A small-molecule ligand and the protein it binds are described below.
Small molecule (SMILES): CC(=O)N[C@H]1[C@H](O[C@H]2[C@H](O)[C@@H](NC(C)=O)CO[C@@H]2CO)O[C@H](CO)[C@@H](O)[C@@H]1O

Binding-site contacts:
Ligand atom C5 contacts residue ASN17 of chain 1.A at 3.6 Å.
Ligand atom C4 contacts residue ASN17 of chain 1.A at 4.2 Å.
Ligand atom C1 contacts residue ASN137 of chain 1.A at 4.2 Å.
Ligand atom O7 contacts residue ASN17 of chain 1.A at 3.4 Å (h-bond).
Ligand atom C6 contacts residue ASN137 of chain 1.A at 3.9 Å.
Ligand atom C1 contacts residue ASN17 of chain 1.A at 1.5 Å.
Ligand atom C3 contacts residue ASN17 of chain 1.A at 3.9 Å.
Ligand atom C2 contacts residue ASN17 of chain 1.A at 2.7 Å.
Ligand atom C8 contacts residue ASN17 of chain 1.A at 4.3 Å.
Ligand atom N2 contacts residue ASN17 of chain 1.A at 3.2 Å (h-bond).
Ligand atom C5 contacts residue ASN137 of chain 1.A at 3.8 Å.
Ligand atom C7 contacts residue ASN17 of chain 1.A at 3.4 Å.
Ligand atom O5 contacts residue ASN137 of chain 1.A at 4.0 Å.
Ligand atom C8 contacts residue CYS15 of chain 1.A at 3.5 Å (hydrophobic).
Ligand atom O5 contacts residue ASN17 of chain 1.A at 2.3 Å (h-bond).

Sequence of chain 1.A:
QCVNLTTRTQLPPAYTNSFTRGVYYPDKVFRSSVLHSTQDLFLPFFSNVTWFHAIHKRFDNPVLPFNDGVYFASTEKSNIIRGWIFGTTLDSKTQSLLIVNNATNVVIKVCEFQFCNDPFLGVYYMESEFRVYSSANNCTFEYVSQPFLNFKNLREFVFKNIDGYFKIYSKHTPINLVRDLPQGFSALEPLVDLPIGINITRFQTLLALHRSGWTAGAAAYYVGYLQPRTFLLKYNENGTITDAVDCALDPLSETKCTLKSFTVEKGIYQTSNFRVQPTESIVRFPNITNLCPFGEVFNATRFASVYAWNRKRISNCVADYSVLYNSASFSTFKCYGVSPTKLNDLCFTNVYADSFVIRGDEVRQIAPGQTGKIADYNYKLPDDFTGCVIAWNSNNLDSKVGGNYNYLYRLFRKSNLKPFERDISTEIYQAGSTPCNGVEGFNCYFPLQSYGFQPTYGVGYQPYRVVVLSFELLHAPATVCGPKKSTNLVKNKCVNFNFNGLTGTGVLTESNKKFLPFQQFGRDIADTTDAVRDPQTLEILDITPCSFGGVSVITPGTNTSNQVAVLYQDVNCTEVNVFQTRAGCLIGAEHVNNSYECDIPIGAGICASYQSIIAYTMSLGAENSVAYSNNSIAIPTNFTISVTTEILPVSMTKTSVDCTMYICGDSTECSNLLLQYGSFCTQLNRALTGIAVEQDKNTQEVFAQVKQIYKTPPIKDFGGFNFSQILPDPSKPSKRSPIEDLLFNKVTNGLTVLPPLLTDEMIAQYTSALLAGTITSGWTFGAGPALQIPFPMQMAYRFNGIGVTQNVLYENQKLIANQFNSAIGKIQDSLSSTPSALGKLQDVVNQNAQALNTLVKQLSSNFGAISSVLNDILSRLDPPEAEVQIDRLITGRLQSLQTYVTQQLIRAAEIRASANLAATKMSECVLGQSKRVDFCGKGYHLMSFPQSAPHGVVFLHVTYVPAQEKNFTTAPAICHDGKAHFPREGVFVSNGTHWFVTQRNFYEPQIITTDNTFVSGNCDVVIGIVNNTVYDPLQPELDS